Sequence of chain 1.C:
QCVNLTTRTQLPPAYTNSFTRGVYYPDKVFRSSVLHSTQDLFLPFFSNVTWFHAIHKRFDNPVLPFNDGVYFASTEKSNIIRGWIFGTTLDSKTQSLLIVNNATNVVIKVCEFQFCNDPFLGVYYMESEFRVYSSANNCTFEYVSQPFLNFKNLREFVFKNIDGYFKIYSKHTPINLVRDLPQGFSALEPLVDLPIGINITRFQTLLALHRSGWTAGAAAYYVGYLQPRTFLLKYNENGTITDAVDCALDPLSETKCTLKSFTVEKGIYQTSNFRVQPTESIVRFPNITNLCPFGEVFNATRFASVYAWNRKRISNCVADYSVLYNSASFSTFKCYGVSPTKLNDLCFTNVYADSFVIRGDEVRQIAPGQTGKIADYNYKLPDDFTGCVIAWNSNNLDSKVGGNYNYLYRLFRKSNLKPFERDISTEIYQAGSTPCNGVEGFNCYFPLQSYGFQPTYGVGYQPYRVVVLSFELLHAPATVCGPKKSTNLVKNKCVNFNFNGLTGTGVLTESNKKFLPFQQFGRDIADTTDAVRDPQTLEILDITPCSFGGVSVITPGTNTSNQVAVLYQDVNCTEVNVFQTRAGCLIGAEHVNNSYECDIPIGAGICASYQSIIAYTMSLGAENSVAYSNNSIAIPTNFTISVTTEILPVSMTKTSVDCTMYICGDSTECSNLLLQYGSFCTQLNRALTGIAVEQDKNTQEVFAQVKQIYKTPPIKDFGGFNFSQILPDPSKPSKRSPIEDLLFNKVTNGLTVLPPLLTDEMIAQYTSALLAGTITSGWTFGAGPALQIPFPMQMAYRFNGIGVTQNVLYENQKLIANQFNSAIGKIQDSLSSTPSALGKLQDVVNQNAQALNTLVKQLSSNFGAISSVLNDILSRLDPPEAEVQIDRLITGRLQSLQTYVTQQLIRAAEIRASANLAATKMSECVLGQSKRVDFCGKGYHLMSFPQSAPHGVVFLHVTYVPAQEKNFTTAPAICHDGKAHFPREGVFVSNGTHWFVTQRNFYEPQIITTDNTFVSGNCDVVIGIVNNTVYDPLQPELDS

The small molecule below binds the protein below.
Small molecule (SMILES): CC(=O)N[C@@H]1[C@@H](O)[C@H](O)[C@@H](CO)O[C@H]1O

Binding-site contacts:
Ligand atom C1 contacts residue ASN165 of chain 1.C at 1.4 Å.
Ligand atom O6 contacts residue ASN164 of chain 1.C at 3.2 Å (h-bond).
Ligand atom N2 contacts residue ASN165 of chain 1.C at 2.9 Å (h-bond).
Ligand atom C6 contacts residue ASN164 of chain 1.C at 3.6 Å.
Ligand atom C7 contacts residue ASN165 of chain 1.C at 3.3 Å.
Ligand atom C1 contacts residue GLU132 of chain 1.C at 3.4 Å.
Ligand atom C5 contacts residue ASN165 of chain 1.C at 3.7 Å.
Ligand atom O6 contacts residue ASN165 of chain 1.C at 4.1 Å.
Ligand atom C4 contacts residue ASN165 of chain 1.C at 4.3 Å.
Ligand atom O5 contacts residue ASN164 of chain 1.C at 4.0 Å.
Ligand atom C2 contacts residue ASN165 of chain 1.C at 2.5 Å.
Ligand atom O5 contacts residue ASN165 of chain 1.C at 2.4 Å (h-bond).
Ligand atom C8 contacts residue ASN165 of chain 1.C at 4.4 Å.
Ligand atom O7 contacts residue ASN165 of chain 1.C at 3.2 Å.
Ligand atom C3 contacts residue ASN165 of chain 1.C at 3.8 Å.
Ligand atom O5 contacts residue GLU132 of chain 1.C at 4.0 Å.